Sequence of chain 2.A:
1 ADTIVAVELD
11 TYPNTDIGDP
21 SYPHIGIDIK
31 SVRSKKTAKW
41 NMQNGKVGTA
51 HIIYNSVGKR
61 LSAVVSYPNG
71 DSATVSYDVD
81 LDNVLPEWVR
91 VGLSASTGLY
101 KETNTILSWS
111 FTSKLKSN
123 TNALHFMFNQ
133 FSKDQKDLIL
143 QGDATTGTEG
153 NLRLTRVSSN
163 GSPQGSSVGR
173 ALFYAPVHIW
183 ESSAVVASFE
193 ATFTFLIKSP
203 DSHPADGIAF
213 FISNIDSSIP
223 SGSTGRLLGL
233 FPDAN

Binding-site contacts:
Ligand atom C1 contacts residue GLY227 of chain 2.A at 4.3 Å.
Ligand atom C1 contacts residue LEU99 of chain 2.A at 3.2 Å (hydrophobic).
Ligand atom C2 contacts residue TYR100 of chain 2.A at 3.5 Å (hydrophobic).
Ligand atom O2 contacts residue ASP208 of chain 2.A at 3.9 Å.
Ligand atom O4 contacts residue ASP208 of chain 2.A at 3.5 Å (salt-bridge).
Ligand atom O1 contacts residue LYS101 of chain 2.A at 4.3 Å.
Ligand atom C2 contacts residue LEU99 of chain 2.A at 3.8 Å (hydrophobic).
Ligand atom O2 contacts residue TYR12 of chain 2.A at 3.0 Å.
Ligand atom O3 contacts residue ARG228 of chain 2.A at 4.1 Å.
Ligand atom O1 contacts residue GLY98 of chain 2.A at 2.6 Å (h-bond).
Ligand atom C2 contacts residue ALA207 of chain 2.A at 3.8 Å (hydrophobic).
Ligand atom O5 contacts residue GLY98 of chain 2.A at 4.3 Å.
Ligand atom C3 contacts residue ASN14 of chain 2.A at 4.1 Å.
Ligand atom C2 contacts residue TYR12 of chain 2.A at 3.6 Å (hydrophobic).
Ligand atom O1 contacts residue ASP208 of chain 2.A at 2.8 Å (salt-bridge).
Ligand atom C1 contacts residue ALA207 of chain 2.A at 3.5 Å (hydrophobic).
Ligand atom O4 contacts residue LEU99 of chain 2.A at 2.5 Å (h-bond).
Ligand atom C4 contacts residue GLY98 of chain 2.A at 4.0 Å.
Ligand atom O5 contacts residue LEU99 of chain 2.A at 4.0 Å.
Ligand atom O3 contacts residue ASN14 of chain 2.A at 3.0 Å (h-bond).
Ligand atom C1 contacts residue GLY98 of chain 2.A at 3.3 Å.
Ligand atom C2 contacts residue ASP208 of chain 2.A at 3.9 Å.
Ligand atom C4 contacts residue LEU99 of chain 2.A at 3.7 Å (hydrophobic).
Ligand atom O4 contacts residue GLY98 of chain 2.A at 2.8 Å.
Ligand atom O1 contacts residue TYR100 of chain 2.A at 2.4 Å (h-bond).
Ligand atom C1 contacts residue TYR100 of chain 2.A at 3.6 Å (hydrophobic).
Ligand atom O3 contacts residue ASP208 of chain 2.A at 2.9 Å (salt-bridge).
Ligand atom C1 contacts residue ASP208 of chain 2.A at 2.7 Å.
Ligand atom O1 contacts residue LEU99 of chain 2.A at 2.9 Å (h-bond).
Ligand atom C4 contacts residue ASP208 of chain 2.A at 4.1 Å.
Ligand atom O1 contacts residue ALA207 of chain 2.A at 3.0 Å.
Ligand atom C3 contacts residue TYR12 of chain 2.A at 3.2 Å (hydrophobic).
Ligand atom O4 contacts residue TYR100 of chain 2.A at 3.9 Å.
Ligand atom C3 contacts residue ASP208 of chain 2.A at 3.9 Å.
Ligand atom O2 contacts residue ALA207 of chain 2.A at 2.8 Å.
Ligand atom O4 contacts residue GLY227 of chain 2.A at 4.1 Å.
Ligand atom O1 contacts residue THR97 of chain 2.A at 3.7 Å.
Ligand atom O2 contacts residue TYR100 of chain 2.A at 3.2 Å.
Ligand atom C5 contacts residue LEU99 of chain 2.A at 3.9 Å (hydrophobic).
Ligand atom O3 contacts residue TYR12 of chain 2.A at 3.0 Å.

This small molecule binds to this protein.
Small molecule (SMILES): OC[C@H]1O[C@@H](O)[C@H](O)[C@@H]1O